A small-molecule ligand and the protein it binds are described below.
Small molecule (SMILES): c1cc(-c2cnn3cc(-c4ccc(OCCN5CCCCC5)cc4)cnc23)ccn1

Sequence of chain 1.A:
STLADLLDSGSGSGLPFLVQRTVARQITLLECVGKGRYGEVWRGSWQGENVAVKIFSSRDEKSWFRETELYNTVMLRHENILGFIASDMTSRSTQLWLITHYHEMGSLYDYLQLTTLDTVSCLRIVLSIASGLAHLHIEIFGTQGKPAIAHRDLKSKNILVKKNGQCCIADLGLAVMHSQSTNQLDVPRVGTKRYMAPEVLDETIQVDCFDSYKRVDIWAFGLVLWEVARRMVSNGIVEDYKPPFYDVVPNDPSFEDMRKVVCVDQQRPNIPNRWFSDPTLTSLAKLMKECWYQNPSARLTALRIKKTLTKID

Binding-site contacts:
Ligand atom C12 contacts residue GLY120 of chain 1.A at 3.5 Å.
Ligand atom C21 contacts residue THR114 of chain 1.A at 3.3 Å.
Ligand atom C13 contacts residue VAL45 of chain 1.A at 3.7 Å (hydrophobic).
Ligand atom C14 contacts residue VAL45 of chain 1.A at 3.7 Å (hydrophobic).
Ligand atom C18 contacts residue ALA64 of chain 1.A at 3.4 Å (hydrophobic).
Ligand atom C10 contacts residue TYR116 of chain 1.A at 3.5 Å (hydrophobic).
Ligand atom C9 contacts residue GLU118 of chain 1.A at 3.5 Å.
Ligand atom C12 contacts residue VAL45 of chain 1.A at 3.8 Å (hydrophobic).
Ligand atom C24 contacts residue LEU174 of chain 1.A at 3.9 Å (hydrophobic).
Ligand atom N4 contacts residue ALA64 of chain 1.A at 3.7 Å.
Ligand atom N5 contacts residue LEU94 of chain 1.A at 3.9 Å.
Ligand atom C10 contacts residue GLU118 of chain 1.A at 3.9 Å.
Ligand atom N4 contacts residue HIS117 of chain 1.A at 3.1 Å (h-bond).
Ligand atom C19 contacts residue LEU174 of chain 1.A at 3.6 Å (hydrophobic).
Ligand atom C20 contacts residue LEU174 of chain 1.A at 3.9 Å (hydrophobic).
Ligand atom N5 contacts residue LYS66 of chain 1.A at 3.8 Å.
Ligand atom C16 contacts residue VAL45 of chain 1.A at 3.9 Å (hydrophobic).
Ligand atom C10 contacts residue HIS117 of chain 1.A at 3.8 Å.
Ligand atom C9 contacts residue VAL45 of chain 1.A at 3.9 Å (hydrophobic).
Ligand atom C14 contacts residue HIS117 of chain 1.A at 3.8 Å.
Ligand atom N5 contacts residue ASP185 of chain 1.A at 3.9 Å.
Ligand atom C18 contacts residue THR114 of chain 1.A at 3.8 Å.
Ligand atom C18 contacts residue HIS115 of chain 1.A at 3.5 Å.
Ligand atom C17 contacts residue LEU174 of chain 1.A at 3.9 Å (hydrophobic).
Ligand atom C22 contacts residue THR114 of chain 1.A at 3.9 Å.
Ligand atom C17 contacts residue VAL53 of chain 1.A at 3.8 Å (hydrophobic).
Ligand atom C23 contacts residue ASP185 of chain 1.A at 3.6 Å.
Ligand atom C15 contacts residue HIS117 of chain 1.A at 3.0 Å.
Ligand atom N4 contacts residue HIS115 of chain 1.A at 3.8 Å.
Ligand atom C11 contacts residue VAL45 of chain 1.A at 3.9 Å (hydrophobic).
Ligand atom C9 contacts residue TYR116 of chain 1.A at 3.6 Å (hydrophobic).
Ligand atom C10 contacts residue VAL45 of chain 1.A at 3.7 Å (hydrophobic).
Ligand atom N3 contacts residue HIS117 of chain 1.A at 3.7 Å.
Ligand atom C22 contacts residue LEU94 of chain 1.A at 3.4 Å (hydrophobic).
Ligand atom N4 contacts residue TYR116 of chain 1.A at 3.8 Å.
Ligand atom N2 contacts residue VAL53 of chain 1.A at 3.6 Å.
Ligand atom C21 contacts residue LEU94 of chain 1.A at 3.5 Å (hydrophobic).
Ligand atom C14 contacts residue GLY120 of chain 1.A at 3.9 Å.
Ligand atom C13 contacts residue GLY120 of chain 1.A at 3.7 Å.
Ligand atom C18 contacts residue LEU174 of chain 1.A at 3.6 Å (hydrophobic).